Binding-site contacts:
Ligand atom C1 contacts residue GLN244 of chain 1.A at 4.0 Å.
Ligand atom O5 contacts residue ARG39 of chain 1.A at 2.9 Å (salt-bridge).
Ligand atom O4 contacts residue PHE164 of chain 1.A at 4.3 Å.
Ligand atom C5 contacts residue ASP113 of chain 1.A at 2.9 Å.
Ligand atom O5 contacts residue LYS265 of chain 1.A at 2.9 Å (salt-bridge).
Ligand atom O3 contacts residue ARG114 of chain 1.A at 2.8 Å (salt-bridge).
Ligand atom C5 contacts residue PHE164 of chain 1.A at 3.9 Å (hydrophobic).
Ligand atom O1 contacts residue LYS265 of chain 1.A at 3.2 Å (salt-bridge).
Ligand atom O3 contacts residue TRP40 of chain 1.A at 4.2 Å.
Ligand atom O5 contacts residue ASP113 of chain 1.A at 3.1 Å (salt-bridge).
Ligand atom O2 contacts residue LEU37 of chain 1.A at 3.5 Å.
Ligand atom O4 contacts residue ASP158 of chain 1.A at 2.3 Å (salt-bridge).
Ligand atom C4 contacts residue ASP158 of chain 1.A at 3.6 Å.
Ligand atom O1 contacts residue ASP245 of chain 1.A at 2.2 Å (salt-bridge).
Ligand atom O4 contacts residue ARG114 of chain 1.A at 3.3 Å (salt-bridge).
Ligand atom O2 contacts residue ASN219 of chain 1.A at 3.0 Å (h-bond).
Ligand atom C5 contacts residue ASN160 of chain 1.A at 3.2 Å.
Ligand atom C2 contacts residue ASN219 of chain 1.A at 4.3 Å.
Ligand atom O4 contacts residue ASN160 of chain 1.A at 3.4 Å (h-bond).
Ligand atom O1 contacts residue ARG39 of chain 1.A at 3.2 Å (salt-bridge).
Ligand atom C2 contacts residue LEU37 of chain 1.A at 3.9 Å (hydrophobic).
Ligand atom O3 contacts residue ASP158 of chain 1.A at 4.0 Å.
Ligand atom C3 contacts residue ASP158 of chain 1.A at 4.2 Å.
Ligand atom C4 contacts residue ARG114 of chain 1.A at 3.7 Å.
Ligand atom O2 contacts residue ASP245 of chain 1.A at 2.7 Å (salt-bridge).
Ligand atom C1 contacts residue ARG39 of chain 1.A at 3.6 Å.
Ligand atom C1 contacts residue ASP245 of chain 1.A at 3.3 Å.
Ligand atom C3 contacts residue TRP192 of chain 1.A at 3.7 Å (hydrophobic).
Ligand atom C4 contacts residue ASN160 of chain 1.A at 3.9 Å.
Ligand atom O3 contacts residue TRP192 of chain 1.A at 3.0 Å (h-bond).
Ligand atom O3 contacts residue LEU37 of chain 1.A at 3.5 Å.
Ligand atom C5 contacts residue ARG39 of chain 1.A at 4.1 Å.
Ligand atom O4 contacts residue ASP113 of chain 1.A at 4.1 Å.
Ligand atom C1 contacts residue LYS265 of chain 1.A at 3.3 Å.
Ligand atom C4 contacts residue ASP113 of chain 1.A at 3.5 Å.
Ligand atom C3 contacts residue ARG114 of chain 1.A at 3.9 Å.
Ligand atom C2 contacts residue ASP245 of chain 1.A at 3.7 Å.
Ligand atom O1 contacts residue GLN244 of chain 1.A at 4.1 Å.
Ligand atom O4 contacts residue TRP192 of chain 1.A at 3.8 Å.
Ligand atom C5 contacts residue LYS265 of chain 1.A at 3.7 Å.

Sequence of chain 1.A:
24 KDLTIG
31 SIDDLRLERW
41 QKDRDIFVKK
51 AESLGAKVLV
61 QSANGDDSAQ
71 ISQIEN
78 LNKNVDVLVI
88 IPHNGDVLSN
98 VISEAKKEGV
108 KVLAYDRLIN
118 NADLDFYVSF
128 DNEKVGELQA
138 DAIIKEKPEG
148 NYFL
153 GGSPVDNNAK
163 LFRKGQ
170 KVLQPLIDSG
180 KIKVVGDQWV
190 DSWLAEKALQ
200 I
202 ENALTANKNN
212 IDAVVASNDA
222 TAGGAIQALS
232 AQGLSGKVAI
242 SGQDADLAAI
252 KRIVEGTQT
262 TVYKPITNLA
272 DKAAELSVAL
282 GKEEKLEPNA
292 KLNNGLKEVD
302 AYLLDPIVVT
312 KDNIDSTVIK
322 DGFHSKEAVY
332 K

This protein binds this small molecule.
Small molecule (SMILES): O[C@@H]1[C@@H](O)[C@H](O)OC[C@H]1O